A small-molecule ligand and the protein it binds are described below.
Small molecule (SMILES): Cc1c(C(=O)O)cc(-c2ccc(Cl)c(C#N)c2)c2cc[nH]c12

Binding-site contacts:
Ligand atom C14 contacts residue GLU51 of chain 1.A at 3.4 Å.
Ligand atom C14 contacts residue GLU56 of chain 1.A at 4.0 Å.
Ligand atom N1 contacts residue GLU51 of chain 1.A at 2.6 Å (salt-bridge).
Ligand atom C15 contacts residue LYS47 of chain 1.A at 3.5 Å.
Ligand atom N contacts residue TYR80 of chain 1.A at 3.4 Å.
Ligand atom C11 contacts residue PHE81 of chain 1.A at 4.2 Å (hydrophobic).
Ligand atom C3 contacts residue HIS82 of chain 1.A at 4.1 Å.
Ligand atom C11 contacts residue VAL87 of chain 1.A at 3.8 Å (hydrophobic).
Ligand atom C16 contacts residue LYS47 of chain 1.A at 3.8 Å.
Ligand atom C13 contacts residue LYS47 of chain 1.A at 3.8 Å.
Ligand atom C8 contacts residue VAL87 of chain 1.A at 3.8 Å (hydrophobic).
Ligand atom C9 contacts residue VAL87 of chain 1.A at 3.7 Å (hydrophobic).
Ligand atom C1 contacts residue LYS47 of chain 1.A at 3.6 Å.
Ligand atom C11 contacts residue HIS82 of chain 1.A at 3.2 Å.
Ligand atom C2 contacts residue LYS47 of chain 1.A at 3.6 Å.
Ligand atom O contacts residue LYS47 of chain 1.A at 3.4 Å (salt-bridge).
Ligand atom C11 contacts residue TYR80 of chain 1.A at 4.0 Å (hydrophobic).
Ligand atom C16 contacts residue HIS82 of chain 1.A at 4.0 Å.
Ligand atom N contacts residue PHE81 of chain 1.A at 3.3 Å.
Ligand atom C8 contacts residue LEU59 of chain 1.A at 4.0 Å (hydrophobic).
Ligand atom N1 contacts residue LYS47 of chain 1.A at 3.4 Å.
Ligand atom C7 contacts residue LEU59 of chain 1.A at 3.4 Å (hydrophobic).
Ligand atom C4 contacts residue LYS47 of chain 1.A at 3.7 Å.
Ligand atom C3 contacts residue LYS47 of chain 1.A at 3.6 Å.
Ligand atom C10 contacts residue VAL87 of chain 1.A at 3.6 Å (hydrophobic).
Ligand atom N contacts residue HIS82 of chain 1.A at 3.1 Å.
Ligand atom C15 contacts residue GLU51 of chain 1.A at 3.7 Å.
Ligand atom C5 contacts residue VAL87 of chain 1.A at 3.7 Å (hydrophobic).
Ligand atom C6 contacts residue VAL87 of chain 1.A at 4.2 Å (hydrophobic).
Ligand atom C13 contacts residue VAL87 of chain 1.A at 4.2 Å (hydrophobic).
Ligand atom CL contacts residue TYR80 of chain 1.A at 3.8 Å.
Ligand atom C12 contacts residue LYS47 of chain 1.A at 3.8 Å.
Ligand atom CL contacts residue VAL63 of chain 1.A at 4.0 Å.
Ligand atom CL contacts residue VAL87 of chain 1.A at 4.0 Å.
Ligand atom C14 contacts residue LYS47 of chain 1.A at 3.6 Å.
Ligand atom C contacts residue GLU51 of chain 1.A at 3.8 Å.
Ligand atom O1 contacts residue HIS82 of chain 1.A at 4.1 Å.
Ligand atom C9 contacts residue HIS82 of chain 1.A at 3.7 Å.
Ligand atom C6 contacts residue LEU59 of chain 1.A at 4.0 Å (hydrophobic).
Ligand atom C10 contacts residue HIS82 of chain 1.A at 3.4 Å.

Sequence of chain 1.A:
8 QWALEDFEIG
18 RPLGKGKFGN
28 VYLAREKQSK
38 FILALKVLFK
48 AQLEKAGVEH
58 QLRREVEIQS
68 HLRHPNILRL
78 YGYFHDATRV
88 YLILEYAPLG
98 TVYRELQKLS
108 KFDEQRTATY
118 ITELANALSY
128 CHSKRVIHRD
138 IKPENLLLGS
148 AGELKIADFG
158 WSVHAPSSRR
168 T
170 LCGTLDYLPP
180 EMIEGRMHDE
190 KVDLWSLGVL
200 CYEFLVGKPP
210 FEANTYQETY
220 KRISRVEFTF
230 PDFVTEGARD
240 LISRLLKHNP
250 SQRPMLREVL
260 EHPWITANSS